Sequence of chain 1.A:
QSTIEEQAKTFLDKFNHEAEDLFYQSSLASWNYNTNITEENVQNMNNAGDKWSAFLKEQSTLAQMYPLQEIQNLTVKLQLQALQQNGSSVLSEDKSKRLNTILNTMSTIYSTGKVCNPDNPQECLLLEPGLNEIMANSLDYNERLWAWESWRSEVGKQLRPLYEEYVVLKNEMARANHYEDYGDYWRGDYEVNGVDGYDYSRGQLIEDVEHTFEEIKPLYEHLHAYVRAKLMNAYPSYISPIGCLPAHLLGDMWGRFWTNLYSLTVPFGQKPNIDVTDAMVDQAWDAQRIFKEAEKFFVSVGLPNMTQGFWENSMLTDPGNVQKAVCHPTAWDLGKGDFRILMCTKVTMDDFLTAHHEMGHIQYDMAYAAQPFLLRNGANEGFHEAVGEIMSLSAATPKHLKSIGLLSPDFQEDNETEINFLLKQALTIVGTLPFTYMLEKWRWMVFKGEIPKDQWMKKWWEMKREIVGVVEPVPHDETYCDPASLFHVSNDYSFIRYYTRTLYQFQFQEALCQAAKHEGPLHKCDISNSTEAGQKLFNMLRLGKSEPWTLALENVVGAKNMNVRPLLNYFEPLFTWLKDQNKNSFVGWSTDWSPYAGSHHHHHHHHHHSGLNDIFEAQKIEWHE

A protein and the small-molecule ligand that binds it are described below.
Small molecule (SMILES): CC(C)C[C@@H]1NC(=O)[C@H](Cc2ccc(O)cc2)NC(=O)[C@@H]2CCCN2C(=O)[C@H](CC(C)C)NC(=O)[C@H](CCCN=C(N)N)NC(=O)[C@H](C(C)C)NC(=O)[C@H](CO)NC(=O)[C@H](CCCN=C(N)N)NC(=O)[C@H](CCC(N)=O)NC(=O)[C@H](Cc2ccccc2)NC(=O)[C@H](Cc2ccc(O)cc2)NC(=O)CSC[C@@H]([C@@H](N)O)NC(=O)[C@H](CCCN=C(N)N)NC1=O

Binding-site contacts:
Ligand atom NH2 contacts residue ASN100 of chain 1.A at 2.8 Å (h-bond).
Ligand atom OH contacts residue THR330 of chain 1.A at 3.4 Å.
Ligand atom CD1 contacts residue SER26 of chain 1.A at 3.3 Å.
Ligand atom CB contacts residue TYR185 of chain 1.A at 3.5 Å (hydrophobic).
Ligand atom CE2 contacts residue GLY49 of chain 1.A at 3.3 Å.
Ligand atom OH contacts residue ASN34 of chain 1.A at 3.5 Å (h-bond).
Ligand atom CD1 contacts residue SER30 of chain 1.A at 3.4 Å.
Ligand atom CA contacts residue PHE23 of chain 1.A at 3.5 Å (hydrophobic).
Ligand atom N contacts residue PHE23 of chain 1.A at 3.5 Å.
Ligand atom NH2 contacts residue ASP333 of chain 1.A at 2.9 Å (salt-bridge).
Ligand atom N contacts residue PHE487 of chain 1.A at 3.4 Å.
Ligand atom CZ contacts residue ASN100 of chain 1.A at 3.2 Å.
Ligand atom O contacts residue TRP52 of chain 1.A at 3.5 Å (h-bond).
Ligand atom NE contacts residue LEU103 of chain 1.A at 3.5 Å.
Ligand atom CE1 contacts residue SER26 of chain 1.A at 3.2 Å.
Ligand atom O contacts residue ASN34 of chain 1.A at 3.4 Å (h-bond).
Ligand atom O contacts residue PHE23 of chain 1.A at 3.4 Å.
Ligand atom C contacts residue PHE23 of chain 1.A at 3.2 Å (hydrophobic).
Ligand atom CD2 contacts residue TYR493 of chain 1.A at 3.3 Å (hydrophobic).
Ligand atom CH3 contacts residue MET45 of chain 1.A at 3.5 Å (hydrophobic).
Ligand atom O contacts residue TYR493 of chain 1.A at 2.8 Å (h-bond).
Ligand atom CZ contacts residue MET45 of chain 1.A at 3.5 Å (hydrophobic).
Ligand atom NH1 contacts residue TYR179 of chain 1.A at 3.5 Å (h-bond).
Ligand atom NH1 contacts residue ASN104 of chain 1.A at 2.5 Å (h-bond).
Ligand atom SG contacts residue ASN34 of chain 1.A at 3.4 Å (h-bond).
Ligand atom CZ contacts residue ASN104 of chain 1.A at 3.5 Å.
Ligand atom NH1 contacts residue PHE23 of chain 1.A at 3.5 Å.
Ligand atom CG1 contacts residue GLN85 of chain 1.A at 3.2 Å.
Ligand atom CE1 contacts residue THR330 of chain 1.A at 3.5 Å.
Ligand atom NH1 contacts residue TYR185 of chain 1.A at 3.1 Å (h-bond).
Ligand atom O contacts residue SER30 of chain 1.A at 2.4 Å (h-bond).
Ligand atom NH2 contacts residue GLY335 of chain 1.A at 3.5 Å (h-bond).
Ligand atom CD contacts residue TYR185 of chain 1.A at 3.5 Å (hydrophobic).
Ligand atom O contacts residue ASN377 of chain 1.A at 2.7 Å (h-bond).
Ligand atom NH1 contacts residue ASN100 of chain 1.A at 2.8 Å (h-bond).
Ligand atom O contacts residue TRP52 of chain 1.A at 3.3 Å.
Ligand atom CD1 contacts residue TYR493 of chain 1.A at 3.5 Å (hydrophobic).
Ligand atom NH2 contacts residue LEU103 of chain 1.A at 3.2 Å.
Ligand atom OH contacts residue MET45 of chain 1.A at 3.2 Å.
Ligand atom C contacts residue SER30 of chain 1.A at 3.2 Å.